A small-molecule ligand and the protein it binds are described below.
Small molecule (SMILES): OC[C@H]1O[C@H](O[C@H]2[C@H](O)[C@@H](O)[C@H](OCCCC3CCCCC3)O[C@@H]2CO)[C@H](O)[C@@H](O)[C@@H]1O

Binding-site contacts:
Ligand atom O10 contacts residue SER38 of chain 2.A at 4.3 Å.
Ligand atom C31 contacts residue ILE35 of chain 2.A at 4.4 Å (hydrophobic).
Ligand atom C52 contacts residue ARG23 of chain 2.A at 4.0 Å.
Ligand atom C32 contacts residue TYR25 of chain 2.A at 3.9 Å (hydrophobic).
Ligand atom C22 contacts residue TYR25 of chain 2.A at 3.6 Å (hydrophobic).
Ligand atom C31 contacts residue ARG23 of chain 2.A at 3.8 Å.
Ligand atom C62 contacts residue ARG23 of chain 2.A at 3.6 Å.
Ligand atom C22 contacts residue ALA31 of chain 2.A at 4.1 Å (hydrophobic).
Ligand atom C32 contacts residue SER20 of chain 2.A at 3.5 Å.
Ligand atom C2 contacts residue GLY124 of chain 2.B at 3.5 Å.
Ligand atom C42 contacts residue LEU19 of chain 2.A at 3.8 Å (hydrophobic).
Ligand atom C21 contacts residue ILE35 of chain 2.A at 3.9 Å (hydrophobic).
Ligand atom O2 contacts residue HIS125 of chain 2.B at 3.4 Å.
Ligand atom O3 contacts residue HIS125 of chain 2.B at 4.3 Å.
Ligand atom C22 contacts residue ILE35 of chain 2.A at 4.2 Å (hydrophobic).
Ligand atom O3 contacts residue GLY124 of chain 2.B at 2.8 Å (h-bond).
Ligand atom O20 contacts residue ARG23 of chain 2.A at 4.2 Å.
Ligand atom C21 contacts residue TYR25 of chain 2.A at 4.4 Å (hydrophobic).
Ligand atom C12 contacts residue ILE35 of chain 2.A at 3.9 Å (hydrophobic).
Ligand atom C52 contacts residue GLU43 of chain 2.B at 3.4 Å.
Ligand atom C42 contacts residue SER20 of chain 2.A at 3.9 Å.
Ligand atom C3 contacts residue GLY124 of chain 2.B at 3.5 Å.
Ligand atom O2 contacts residue GLY124 of chain 2.B at 4.0 Å.
Ligand atom C4 contacts residue GLY124 of chain 2.B at 3.9 Å.
Ligand atom O50 contacts residue SER38 of chain 2.A at 3.7 Å.
Ligand atom C52 contacts residue LEU19 of chain 2.A at 4.3 Å (hydrophobic).
Ligand atom C11 contacts residue ASP34 of chain 2.A at 4.3 Å.
Ligand atom C11 contacts residue ARG23 of chain 2.A at 4.3 Å.
Ligand atom C31 contacts residue TYR25 of chain 2.A at 3.5 Å (hydrophobic).
Ligand atom C21 contacts residue ASP34 of chain 2.A at 4.4 Å.
Ligand atom C32 contacts residue ALA31 of chain 2.A at 4.2 Å (hydrophobic).
Ligand atom C60 contacts residue SER38 of chain 2.A at 4.4 Å.
Ligand atom C11 contacts residue TYR25 of chain 2.A at 4.3 Å (hydrophobic).
Ligand atom C62 contacts residue GLU43 of chain 2.B at 3.7 Å.
Ligand atom C10 contacts residue SER38 of chain 2.A at 4.4 Å.
Ligand atom C42 contacts residue LEU40 of chain 2.B at 4.2 Å (hydrophobic).
Ligand atom C12 contacts residue ARG23 of chain 2.A at 4.4 Å.
Ligand atom C2 contacts residue HIS125 of chain 2.B at 4.4 Å.
Ligand atom C12 contacts residue TYR25 of chain 2.A at 4.3 Å (hydrophobic).

Sequence of chain 2.B:
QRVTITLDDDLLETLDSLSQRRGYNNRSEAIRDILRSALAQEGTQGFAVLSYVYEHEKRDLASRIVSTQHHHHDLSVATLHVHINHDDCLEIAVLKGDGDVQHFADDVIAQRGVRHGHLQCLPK

Sequence of chain 2.A:
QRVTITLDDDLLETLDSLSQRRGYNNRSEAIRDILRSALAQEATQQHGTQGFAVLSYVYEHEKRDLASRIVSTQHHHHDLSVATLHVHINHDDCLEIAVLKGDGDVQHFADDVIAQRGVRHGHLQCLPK